Sequence of chain 1.A:
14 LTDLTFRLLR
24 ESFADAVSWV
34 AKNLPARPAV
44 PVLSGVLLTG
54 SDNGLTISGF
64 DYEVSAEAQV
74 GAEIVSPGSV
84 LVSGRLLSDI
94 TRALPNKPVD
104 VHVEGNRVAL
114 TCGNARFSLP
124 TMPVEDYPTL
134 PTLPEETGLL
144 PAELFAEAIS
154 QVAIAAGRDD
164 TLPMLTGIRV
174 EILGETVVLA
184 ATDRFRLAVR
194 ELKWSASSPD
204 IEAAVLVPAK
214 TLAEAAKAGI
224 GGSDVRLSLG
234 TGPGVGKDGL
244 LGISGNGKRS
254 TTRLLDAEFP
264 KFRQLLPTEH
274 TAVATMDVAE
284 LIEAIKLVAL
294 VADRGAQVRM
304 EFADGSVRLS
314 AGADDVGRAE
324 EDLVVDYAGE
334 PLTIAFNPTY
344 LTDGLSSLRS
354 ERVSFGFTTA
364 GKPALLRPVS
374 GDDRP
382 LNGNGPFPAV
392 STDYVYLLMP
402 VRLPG

Binding-site contacts:
Ligand atom O5 contacts residue GLU76 of chain 1.A at 4.2 Å.
Ligand atom C1 contacts residue ARG20 of chain 1.A at 4.3 Å.
Ligand atom C3 contacts residue GLU76 of chain 1.A at 4.1 Å.
Ligand atom O5 contacts residue ARG20 of chain 1.A at 3.1 Å (salt-bridge).
Ligand atom O6 contacts residue GLU76 of chain 1.A at 3.0 Å (salt-bridge).
Ligand atom O6 contacts residue LEU21 of chain 1.A at 4.5 Å.
Ligand atom C1 contacts residue LEU22 of chain 1.A at 3.7 Å (hydrophobic).
Ligand atom C1 contacts residue LEU21 of chain 1.A at 3.9 Å (hydrophobic).
Ligand atom C2 contacts residue ARG20 of chain 1.A at 4.3 Å.
Ligand atom C4 contacts residue GLU76 of chain 1.A at 4.0 Å.
Ligand atom C1 contacts residue PRO101 of chain 1.A at 4.0 Å (hydrophobic).
Ligand atom O6 contacts residue ARG20 of chain 1.A at 3.7 Å.

This protein binds this small molecule.
Small molecule (SMILES): C[C@@H](O)[C@@H](C)O